Sequence of chain 1.A:
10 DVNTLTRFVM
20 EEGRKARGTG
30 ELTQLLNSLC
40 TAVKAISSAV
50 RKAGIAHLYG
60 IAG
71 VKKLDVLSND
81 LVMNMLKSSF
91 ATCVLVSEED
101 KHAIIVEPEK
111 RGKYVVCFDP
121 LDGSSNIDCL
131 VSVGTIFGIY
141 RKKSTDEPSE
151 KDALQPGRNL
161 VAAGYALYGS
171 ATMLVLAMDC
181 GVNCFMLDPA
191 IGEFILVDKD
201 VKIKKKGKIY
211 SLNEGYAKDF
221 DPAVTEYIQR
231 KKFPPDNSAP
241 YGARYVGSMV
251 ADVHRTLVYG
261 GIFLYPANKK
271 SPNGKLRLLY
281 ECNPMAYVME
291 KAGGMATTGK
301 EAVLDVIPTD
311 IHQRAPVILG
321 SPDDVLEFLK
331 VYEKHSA

A small-molecule ligand and the protein it binds are described below.
Small molecule (SMILES): CCc1cccc(S(=O)(=O)NC(=O)Nc2ncc(Br)s2)c1

Binding-site contacts:
Ligand atom C12 contacts residue GLY22 of chain 1.A at 3.7 Å.
Ligand atom C12 contacts residue LEU31 of chain 1.A at 3.7 Å (hydrophobic).
Ligand atom BR2 contacts residue MET19 of chain 1.A at 3.6 Å.
Ligand atom N5 contacts residue GLY27 of chain 1.A at 3.1 Å.
Ligand atom C4 contacts residue ARG23 of chain 1.A at 3.8 Å.
Ligand atom O3 contacts residue THR28 of chain 1.A at 3.7 Å.
Ligand atom C15 contacts residue THR28 of chain 1.C at 3.6 Å.
Ligand atom C8 contacts residue LEU31 of chain 1.A at 3.7 Å (hydrophobic).
Ligand atom C1 contacts residue GLY27 of chain 1.A at 3.7 Å.
Ligand atom O1 contacts residue GLY22 of chain 1.A at 3.4 Å.
Ligand atom N17 contacts residue RO51 of chain 1.K at 3.6 Å.
Ligand atom C14 contacts residue ARG23 of chain 1.A at 3.7 Å.
Ligand atom BR2 contacts residue RO51 of chain 1.K at 3.8 Å.
Ligand atom N5 contacts residue GLY29 of chain 1.A at 3.1 Å (h-bond).
Ligand atom C5 contacts residue ALA25 of chain 1.A at 3.8 Å (hydrophobic).
Ligand atom N5 contacts residue GLY22 of chain 1.A at 3.6 Å.
Ligand atom O2 contacts residue LEU31 of chain 1.A at 3.3 Å (h-bond).
Ligand atom N1 contacts residue GLY29 of chain 1.A at 3.7 Å.
Ligand atom O2 contacts residue GLY29 of chain 1.A at 3.1 Å.
Ligand atom N1 contacts residue GLY22 of chain 1.A at 3.3 Å (h-bond).
Ligand atom C12 contacts residue THR32 of chain 1.A at 3.4 Å.
Ligand atom O3 contacts residue GLY29 of chain 1.A at 3.6 Å (h-bond).
Ligand atom C21 contacts residue VAL18 of chain 1.A at 3.0 Å (hydrophobic).
Ligand atom O2 contacts residue THR32 of chain 1.A at 3.0 Å (h-bond).
Ligand atom C4 contacts residue GLY22 of chain 1.A at 3.7 Å.
Ligand atom C21 contacts residue GLU21 of chain 1.A at 3.4 Å.
Ligand atom C6 contacts residue GLY22 of chain 1.A at 3.8 Å.
Ligand atom O2 contacts residue GLU30 of chain 1.A at 3.6 Å.
Ligand atom C14 contacts residue RO51 of chain 1.K at 3.7 Å.
Ligand atom N1 contacts residue GLY27 of chain 1.A at 3.0 Å (h-bond).
Ligand atom C1 contacts residue GLY29 of chain 1.A at 3.2 Å.
Ligand atom O3 contacts residue GLY27 of chain 1.A at 3.5 Å.
Ligand atom C15 contacts residue ARG23 of chain 1.A at 3.6 Å.
Ligand atom O1 contacts residue GLY29 of chain 1.A at 3.1 Å.
Ligand atom N5 contacts residue THR28 of chain 1.A at 3.7 Å.
Ligand atom C1 contacts residue GLY22 of chain 1.A at 3.4 Å.
Ligand atom S2 contacts residue GLY29 of chain 1.A at 3.6 Å (h-bond).
Ligand atom C15 contacts residue RO51 of chain 1.K at 3.5 Å.
Ligand atom C11 contacts residue GLY22 of chain 1.A at 3.6 Å.
Ligand atom O1 contacts residue THR32 of chain 1.A at 2.8 Å (h-bond).

Sequence of chain 1.C:
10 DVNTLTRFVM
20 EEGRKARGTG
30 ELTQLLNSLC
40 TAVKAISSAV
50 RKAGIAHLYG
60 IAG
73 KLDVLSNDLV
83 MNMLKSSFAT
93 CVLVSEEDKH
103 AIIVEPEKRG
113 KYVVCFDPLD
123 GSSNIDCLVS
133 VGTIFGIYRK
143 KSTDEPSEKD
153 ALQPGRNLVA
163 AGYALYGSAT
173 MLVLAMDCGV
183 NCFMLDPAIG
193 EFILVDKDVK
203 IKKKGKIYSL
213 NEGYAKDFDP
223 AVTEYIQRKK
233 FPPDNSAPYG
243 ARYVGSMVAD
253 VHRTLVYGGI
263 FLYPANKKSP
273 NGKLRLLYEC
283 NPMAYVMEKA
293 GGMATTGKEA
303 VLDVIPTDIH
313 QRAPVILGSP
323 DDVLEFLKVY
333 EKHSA